The protein below binds the small molecule below.
Small molecule (SMILES): CC(=O)N[C@@H]1[C@@H](O)[C@H](O)[C@@H](CO)O[C@H]1O

Binding-site contacts:
Ligand atom C5 contacts residue ASN616 of chain 1.C at 3.6 Å.
Ligand atom O5 contacts residue THR618 of chain 1.C at 3.5 Å (h-bond).
Ligand atom C8 contacts residue ASN616 of chain 1.C at 3.7 Å.
Ligand atom C3 contacts residue ASN616 of chain 1.C at 3.8 Å.
Ligand atom C6 contacts residue THR618 of chain 1.C at 4.0 Å.
Ligand atom C2 contacts residue ASN616 of chain 1.C at 2.5 Å.
Ligand atom C7 contacts residue ASN616 of chain 1.C at 3.3 Å.
Ligand atom C5 contacts residue THR618 of chain 1.C at 4.0 Å.
Ligand atom O5 contacts residue ASN616 of chain 1.C at 2.4 Å (h-bond).
Ligand atom C1 contacts residue ASN616 of chain 1.C at 1.4 Å.
Ligand atom C1 contacts residue THR618 of chain 1.C at 3.8 Å.
Ligand atom N2 contacts residue ASN616 of chain 1.C at 3.0 Å (h-bond).
Ligand atom O7 contacts residue ASN616 of chain 1.C at 3.5 Å (h-bond).
Ligand atom C4 contacts residue ASN616 of chain 1.C at 4.2 Å.

Sequence of chain 1.C:
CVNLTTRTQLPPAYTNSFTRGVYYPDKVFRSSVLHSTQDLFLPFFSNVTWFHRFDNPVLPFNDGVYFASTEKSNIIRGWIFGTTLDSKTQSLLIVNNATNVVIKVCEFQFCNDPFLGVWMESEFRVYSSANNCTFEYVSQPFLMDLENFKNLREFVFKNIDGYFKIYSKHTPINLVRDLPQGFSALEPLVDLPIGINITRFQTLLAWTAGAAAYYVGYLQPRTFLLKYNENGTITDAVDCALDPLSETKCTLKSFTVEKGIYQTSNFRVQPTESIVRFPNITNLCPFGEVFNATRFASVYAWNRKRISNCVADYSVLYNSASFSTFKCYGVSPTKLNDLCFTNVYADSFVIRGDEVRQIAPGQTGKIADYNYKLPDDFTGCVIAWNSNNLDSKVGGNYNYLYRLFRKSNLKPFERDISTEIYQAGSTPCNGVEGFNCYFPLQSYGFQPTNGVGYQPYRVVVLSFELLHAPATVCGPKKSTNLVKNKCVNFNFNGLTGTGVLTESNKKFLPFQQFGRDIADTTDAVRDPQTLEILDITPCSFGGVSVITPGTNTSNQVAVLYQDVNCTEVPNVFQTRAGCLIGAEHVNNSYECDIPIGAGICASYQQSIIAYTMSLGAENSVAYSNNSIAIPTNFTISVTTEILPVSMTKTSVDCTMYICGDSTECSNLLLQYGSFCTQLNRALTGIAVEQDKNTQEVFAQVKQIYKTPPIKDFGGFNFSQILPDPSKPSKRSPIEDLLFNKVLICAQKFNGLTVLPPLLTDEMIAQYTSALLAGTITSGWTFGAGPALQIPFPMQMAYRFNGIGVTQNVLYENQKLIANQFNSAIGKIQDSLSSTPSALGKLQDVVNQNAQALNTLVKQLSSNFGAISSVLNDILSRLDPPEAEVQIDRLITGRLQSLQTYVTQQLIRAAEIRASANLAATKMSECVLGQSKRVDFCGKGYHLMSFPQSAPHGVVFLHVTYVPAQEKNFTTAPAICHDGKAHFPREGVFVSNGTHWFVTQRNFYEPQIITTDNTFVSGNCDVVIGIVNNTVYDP